Binding-site contacts:
Ligand atom O21 contacts residue LYS177 of chain 1.A at 3.0 Å (salt-bridge).
Ligand atom P12 contacts residue SER149 of chain 1.A at 3.5 Å.
Ligand atom O21 contacts residue LYS197 of chain 1.A at 4.0 Å.
Ligand atom O13 contacts residue LYS151 of chain 1.A at 3.8 Å.
Ligand atom C01 contacts residue LYS177 of chain 1.A at 3.9 Å.
Ligand atom C19 contacts residue TYR198 of chain 1.A at 3.3 Å (hydrophobic).
Ligand atom P12 contacts residue THR152 of chain 1.A at 3.8 Å.
Ligand atom C02 contacts residue ASP148 of chain 1.A at 4.1 Å.
Ligand atom O21 contacts residue VAL199 of chain 1.A at 3.2 Å (h-bond).
Ligand atom C19 contacts residue VAL199 of chain 1.A at 3.7 Å (hydrophobic).
Ligand atom C03 contacts residue TYR198 of chain 1.A at 4.0 Å (hydrophobic).
Ligand atom N06 contacts residue ASP148 of chain 1.A at 2.9 Å (salt-bridge).
Ligand atom C10 contacts residue THR152 of chain 1.A at 4.0 Å.
Ligand atom O21 contacts residue TYR198 of chain 1.A at 3.7 Å.
Ligand atom C11 contacts residue ILE146 of chain 1.A at 3.8 Å (hydrophobic).
Ligand atom C16 contacts residue ASP145 of chain 1.A at 3.4 Å.
Ligand atom O21 contacts residue ILE146 of chain 1.A at 3.8 Å.
Ligand atom N20 contacts residue TYR198 of chain 1.A at 3.6 Å.
Ligand atom O17 contacts residue GLU144 of chain 1.A at 3.9 Å.
Ligand atom C16 contacts residue GLU144 of chain 1.A at 3.7 Å.
Ligand atom P12 contacts residue ASP148 of chain 1.A at 4.0 Å.
Ligand atom N18 contacts residue TYR198 of chain 1.A at 3.5 Å (h-bond).
Ligand atom O15 contacts residue SER149 of chain 1.A at 3.1 Å (h-bond).
Ligand atom O15 contacts residue ASP148 of chain 1.A at 3.4 Å.
Ligand atom O14 contacts residue SER149 of chain 1.A at 3.1 Å (h-bond).
Ligand atom C11 contacts residue THR152 of chain 1.A at 3.5 Å.
Ligand atom P12 contacts residue GLY150 of chain 1.A at 3.9 Å.
Ligand atom C01 contacts residue VAL199 of chain 1.A at 3.8 Å (hydrophobic).
Ligand atom C05 contacts residue ASP148 of chain 1.A at 3.4 Å.
Ligand atom C01 contacts residue TYR198 of chain 1.A at 3.9 Å (hydrophobic).
Ligand atom O13 contacts residue SER149 of chain 1.A at 3.4 Å (h-bond).
Ligand atom N06 contacts residue LYS177 of chain 1.A at 3.8 Å.
Ligand atom O14 contacts residue LYS151 of chain 1.A at 3.6 Å.
Ligand atom O13 contacts residue ASP148 of chain 1.A at 3.1 Å (salt-bridge).
Ligand atom C16 contacts residue ILE146 of chain 1.A at 3.9 Å (hydrophobic).
Ligand atom O17 contacts residue ASP145 of chain 1.A at 3.0 Å (salt-bridge).
Ligand atom O13 contacts residue GLY150 of chain 1.A at 3.0 Å (h-bond).
Ligand atom N20 contacts residue VAL199 of chain 1.A at 3.1 Å (h-bond).
Ligand atom O14 contacts residue THR152 of chain 1.A at 2.8 Å (h-bond).
Ligand atom C19 contacts residue PHE204 of chain 1.A at 3.9 Å (hydrophobic).

Sequence of chain 1.A:
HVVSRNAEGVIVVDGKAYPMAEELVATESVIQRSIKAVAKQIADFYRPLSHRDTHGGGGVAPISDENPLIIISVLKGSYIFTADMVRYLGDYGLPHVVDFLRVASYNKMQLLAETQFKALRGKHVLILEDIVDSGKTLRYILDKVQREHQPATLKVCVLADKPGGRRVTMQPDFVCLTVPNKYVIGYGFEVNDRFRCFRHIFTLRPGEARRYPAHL

This protein binds this small molecule.
Small molecule (SMILES): O=c1[nH]cnc2c(CN[C@@H](CO)CCP(=O)(O)O)c[nH]c12